Sequence of chain 1.F:
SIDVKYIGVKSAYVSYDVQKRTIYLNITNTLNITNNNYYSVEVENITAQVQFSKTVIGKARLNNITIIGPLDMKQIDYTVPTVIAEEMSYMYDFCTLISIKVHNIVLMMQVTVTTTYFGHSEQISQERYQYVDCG

The protein below binds the small molecule below.
Small molecule (SMILES): CC(=O)N[C@@H]1[C@@H](O)[C@H](O)[C@@H](CO)O[C@H]1O

Sequence of chain 1.D:
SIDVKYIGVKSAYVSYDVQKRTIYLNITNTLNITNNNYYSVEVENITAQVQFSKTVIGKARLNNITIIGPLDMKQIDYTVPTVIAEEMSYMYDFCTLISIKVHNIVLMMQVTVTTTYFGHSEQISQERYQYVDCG

Binding-site contacts:
Ligand atom N2 contacts residue ASN164 of chain 1.F at 3.3 Å (h-bond).
Ligand atom C3 contacts residue NAG1 of chain 1.U at 4.1 Å.
Ligand atom C5 contacts residue NAG1 of chain 1.U at 3.8 Å.
Ligand atom O4 contacts residue NAG1 of chain 1.U at 3.8 Å.
Ligand atom C2 contacts residue NAG1 of chain 1.U at 4.0 Å.
Ligand atom O6 contacts residue ASN164 of chain 1.F at 3.8 Å.
Ligand atom O7 contacts residue NAG1 of chain 1.U at 3.0 Å (h-bond).
Ligand atom C4 contacts residue ASN164 of chain 1.F at 4.1 Å.
Ligand atom C7 contacts residue ASN164 of chain 1.F at 3.6 Å.
Ligand atom C1 contacts residue ASN164 of chain 1.F at 1.4 Å.
Ligand atom O3 contacts residue NAG1 of chain 1.U at 4.0 Å.
Ligand atom C6 contacts residue ASN164 of chain 1.D at 3.9 Å.
Ligand atom C7 contacts residue NAG1 of chain 1.U at 4.2 Å.
Ligand atom C5 contacts residue ASN164 of chain 1.F at 3.3 Å.
Ligand atom C8 contacts residue THR166 of chain 1.F at 3.6 Å.
Ligand atom C6 contacts residue ASN164 of chain 1.F at 3.2 Å.
Ligand atom O5 contacts residue ASN164 of chain 1.F at 2.4 Å (h-bond).
Ligand atom O7 contacts residue ASN164 of chain 1.D at 4.4 Å.
Ligand atom O7 contacts residue ASN164 of chain 1.F at 3.6 Å.
Ligand atom C2 contacts residue ASN164 of chain 1.F at 2.6 Å.
Ligand atom O6 contacts residue NAG1 of chain 1.U at 4.4 Å.
Ligand atom C4 contacts residue NAG1 of chain 1.U at 3.2 Å.
Ligand atom C3 contacts residue ASN164 of chain 1.F at 3.8 Å.
Ligand atom C2 contacts residue ASN164 of chain 1.D at 4.5 Å.
Ligand atom C6 contacts residue NAG1 of chain 1.U at 3.3 Å.